The small molecule below binds the protein below.
Small molecule (SMILES): NC(=O)CC[C@@H](C=O)NC(=O)[C@H](CCCN=C(N)N)NC(=O)[C@H](CC1=c2ccccc2=NC1)NC(=O)[C@H](COP(=O)(O)O)NC(=O)[C@H](CO)NC(=O)[C@@H]1CCCN1C(=O)[C@@H](N)CCCN=C(N)N

Sequence of chain 2.A:
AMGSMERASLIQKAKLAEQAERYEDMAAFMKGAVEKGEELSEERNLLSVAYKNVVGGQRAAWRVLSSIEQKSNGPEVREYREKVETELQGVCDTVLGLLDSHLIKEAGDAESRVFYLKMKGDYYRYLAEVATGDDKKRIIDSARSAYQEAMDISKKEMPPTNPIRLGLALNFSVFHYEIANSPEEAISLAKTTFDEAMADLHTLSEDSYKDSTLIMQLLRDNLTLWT

Binding-site contacts:
Ligand atom CE3 contacts residue LYS53 of chain 2.A at 3.5 Å.
Ligand atom CG contacts residue GLU186 of chain 2.A at 3.7 Å.
Ligand atom CB contacts residue ASN230 of chain 2.A at 3.6 Å.
Ligand atom CH2 contacts residue S9E1 of chain 2.C at 3.4 Å.
Ligand atom C contacts residue ASN230 of chain 2.A at 3.7 Å.
Ligand atom O3P contacts residue ARG133 of chain 2.A at 2.9 Å (salt-bridge).
Ligand atom P contacts residue ARG60 of chain 2.A at 3.7 Å.
Ligand atom O1P contacts residue ARG133 of chain 2.A at 2.8 Å (salt-bridge).
Ligand atom C contacts residue ASN179 of chain 2.A at 3.5 Å.
Ligand atom CB contacts residue ASN179 of chain 2.A at 3.3 Å.
Ligand atom N contacts residue LEU178 of chain 2.A at 3.4 Å.
Ligand atom CA contacts residue LEU178 of chain 2.A at 3.6 Å (hydrophobic).
Ligand atom O contacts residue LYS53 of chain 2.A at 3.1 Å (salt-bridge).
Ligand atom O contacts residue VAL182 of chain 2.A at 3.5 Å.
Ligand atom OE1 contacts residue VAL50 of chain 2.A at 3.6 Å.
Ligand atom NH1 contacts residue LEU226 of chain 2.A at 3.7 Å.
Ligand atom O contacts residue LEU178 of chain 2.A at 3.5 Å.
Ligand atom NE1 contacts residue S9E1 of chain 2.C at 3.4 Å (h-bond).
Ligand atom CB contacts residue ASN179 of chain 2.A at 3.7 Å.
Ligand atom NE2 contacts residue VAL50 of chain 2.A at 3.5 Å.
Ligand atom O3P contacts residue TYR134 of chain 2.A at 2.5 Å (h-bond).
Ligand atom O2P contacts residue ARG60 of chain 2.A at 3.0 Å (salt-bridge).
Ligand atom O contacts residue ASN230 of chain 2.A at 2.9 Å (h-bond).
Ligand atom CD contacts residue VAL50 of chain 2.A at 3.6 Å (hydrophobic).
Ligand atom CZ3 contacts residue LYS53 of chain 2.A at 3.5 Å.
Ligand atom CB contacts residue TRP234 of chain 2.A at 3.7 Å (hydrophobic).
Ligand atom CE2 contacts residue S9E1 of chain 2.C at 3.4 Å.
Ligand atom CA contacts residue ASN230 of chain 2.A at 3.6 Å.
Ligand atom CE3 contacts residue S9E1 of chain 2.C at 3.5 Å.
Ligand atom CA contacts residue ASN230 of chain 2.A at 3.7 Å.
Ligand atom CZ2 contacts residue S9E1 of chain 2.C at 3.3 Å.
Ligand atom CD2 contacts residue S9E1 of chain 2.C at 3.4 Å.
Ligand atom CB contacts residue ASN230 of chain 2.A at 3.6 Å.
Ligand atom O1P contacts residue ARG60 of chain 2.A at 3.0 Å (salt-bridge).
Ligand atom N contacts residue ASN179 of chain 2.A at 2.7 Å (h-bond).
Ligand atom N contacts residue ASN230 of chain 2.A at 2.8 Å (h-bond).
Ligand atom CD1 contacts residue S9E1 of chain 2.C at 3.7 Å.
Ligand atom CZ3 contacts residue S9E1 of chain 2.C at 3.5 Å.
Ligand atom CA contacts residue ASN179 of chain 2.A at 3.4 Å.
Ligand atom C contacts residue LEU178 of chain 2.A at 3.6 Å (hydrophobic).